Binding-site contacts:
Ligand atom O1 contacts residue MN1 of chain 1.AA at 2.1 Å.
Ligand atom C1 contacts residue ALA47 of chain 1.E at 3.7 Å (hydrophobic).
Ligand atom C2 contacts residue MN1 of chain 1.AA at 2.9 Å.
Ligand atom F1 contacts residue MN1 of chain 1.AA at 3.7 Å.
Ligand atom O5 contacts residue CYS123 of chain 1.E at 3.6 Å.
Ligand atom O6 contacts residue ASN213 of chain 1.E at 2.8 Å (h-bond).
Ligand atom O6 contacts residue GLU190 of chain 1.E at 2.6 Å (salt-bridge).
Ligand atom O6 contacts residue HIS125 of chain 1.E at 3.6 Å.
Ligand atom O5 contacts residue ARG160 of chain 1.E at 3.0 Å (salt-bridge).
Ligand atom C1 contacts residue GLY46 of chain 1.E at 3.7 Å.
Ligand atom O1 contacts residue ALA47 of chain 1.E at 3.0 Å (h-bond).
Ligand atom O3 contacts residue ASP86 of chain 1.E at 3.2 Å (salt-bridge).
Ligand atom C4 contacts residue GLU190 of chain 1.E at 3.2 Å.
Ligand atom O4 contacts residue TYR43 of chain 1.E at 2.9 Å (h-bond).
Ligand atom O2 contacts residue TYR43 of chain 1.E at 3.2 Å (h-bond).
Ligand atom F1 contacts residue ASP58 of chain 1.E at 3.1 Å.
Ligand atom C2 contacts residue TYR43 of chain 1.E at 3.4 Å (hydrophobic).
Ligand atom F1 contacts residue CYS123 of chain 1.E at 3.8 Å.
Ligand atom O1 contacts residue THR45 of chain 1.E at 3.6 Å.
Ligand atom F2 contacts residue PRO239 of chain 1.E at 3.8 Å.
Ligand atom O1 contacts residue TYR43 of chain 1.E at 3.5 Å (h-bond).
Ligand atom O3 contacts residue TYR43 of chain 1.E at 3.8 Å.
Ligand atom O3 contacts residue MN1 of chain 1.AA at 1.9 Å.
Ligand atom O1 contacts residue ASP86 of chain 1.E at 2.5 Å (salt-bridge).
Ligand atom C1 contacts residue MN1 of chain 1.AA at 2.9 Å.
Ligand atom C1 contacts residue THR45 of chain 1.E at 3.4 Å.
Ligand atom O5 contacts residue GLU190 of chain 1.E at 3.1 Å (salt-bridge).
Ligand atom O2 contacts residue PRO239 of chain 1.E at 3.4 Å.
Ligand atom C4 contacts residue GLY124 of chain 1.E at 3.8 Å.
Ligand atom O5 contacts residue GLY124 of chain 1.E at 2.7 Å (h-bond).
Ligand atom O4 contacts residue PRO239 of chain 1.E at 3.7 Å.
Ligand atom O1 contacts residue GLY46 of chain 1.E at 2.9 Å (h-bond).
Ligand atom F1 contacts residue ALA47 of chain 1.E at 3.4 Å.
Ligand atom F2 contacts residue VAL215 of chain 1.E at 3.4 Å.
Ligand atom C1 contacts residue TYR43 of chain 1.E at 3.1 Å (hydrophobic).
Ligand atom C3 contacts residue MN1 of chain 1.AA at 3.7 Å.
Ligand atom O4 contacts residue ASN213 of chain 1.E at 3.5 Å (h-bond).
Ligand atom O2 contacts residue THR45 of chain 1.E at 2.6 Å (h-bond).
Ligand atom C1 contacts residue ASP86 of chain 1.E at 3.4 Å.
Ligand atom O3 contacts residue ARG160 of chain 1.E at 3.0 Å (salt-bridge).

Sequence of chain 1.E:
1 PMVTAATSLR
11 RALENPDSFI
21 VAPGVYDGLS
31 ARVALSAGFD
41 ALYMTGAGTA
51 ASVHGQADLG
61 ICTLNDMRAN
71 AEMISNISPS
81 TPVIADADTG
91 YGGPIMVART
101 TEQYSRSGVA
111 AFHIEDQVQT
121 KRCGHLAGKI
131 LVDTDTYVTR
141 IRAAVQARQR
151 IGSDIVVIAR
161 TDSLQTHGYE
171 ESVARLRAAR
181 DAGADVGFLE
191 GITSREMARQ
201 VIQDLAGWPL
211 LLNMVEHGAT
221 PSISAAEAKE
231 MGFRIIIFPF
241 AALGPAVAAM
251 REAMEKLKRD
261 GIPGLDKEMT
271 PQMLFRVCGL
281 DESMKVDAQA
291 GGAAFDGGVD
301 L

A protein and the small-molecule ligand that binds it are described below.
Small molecule (SMILES): O=C(O)C(O)(O)C(F)(F)C(=O)O